Sequence of chain 1.C:
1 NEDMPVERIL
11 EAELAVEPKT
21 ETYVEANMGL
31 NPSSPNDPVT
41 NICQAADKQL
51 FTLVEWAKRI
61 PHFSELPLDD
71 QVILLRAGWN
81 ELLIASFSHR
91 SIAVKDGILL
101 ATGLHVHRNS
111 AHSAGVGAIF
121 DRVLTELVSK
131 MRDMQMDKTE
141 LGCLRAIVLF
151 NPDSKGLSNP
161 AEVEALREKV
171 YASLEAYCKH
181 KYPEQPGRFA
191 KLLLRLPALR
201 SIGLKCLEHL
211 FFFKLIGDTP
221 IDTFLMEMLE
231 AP

Binding-site contacts:
Ligand atom C18 contacts residue CYS206 of chain 1.C at 3.7 Å (hydrophobic).
Ligand atom C11 contacts residue ALA46 of chain 1.C at 3.7 Å (hydrophobic).
Ligand atom C20 contacts residue ILE42 of chain 1.C at 3.9 Å (hydrophobic).
Ligand atom O2 contacts residue ALA45 of chain 1.C at 3.6 Å.
Ligand atom O1 contacts residue PHE87 of chain 1.C at 3.3 Å.
Ligand atom O2 contacts residue ALA101 of chain 1.C at 2.7 Å (h-bond).
Ligand atom C5 contacts residue CYS206 of chain 1.C at 3.8 Å (hydrophobic).
Ligand atom C17 contacts residue HIS209 of chain 1.C at 3.5 Å.
Ligand atom C12 contacts residue LEU83 of chain 1.C at 3.7 Å (hydrophobic).
Ligand atom C20 contacts residue PHE87 of chain 1.C at 3.8 Å (hydrophobic).
Ligand atom C16 contacts residue ILE42 of chain 1.C at 3.8 Å (hydrophobic).
Ligand atom C17 contacts residue CYS206 of chain 1.C at 3.9 Å (hydrophobic).
Ligand atom C19 contacts residue TRP79 of chain 1.C at 3.7 Å (hydrophobic).
Ligand atom C11 contacts residue PHE87 of chain 1.C at 3.9 Å (hydrophobic).
Ligand atom C15 contacts residue GLN49 of chain 1.C at 3.6 Å.
Ligand atom O2 contacts residue ARG90 of chain 1.C at 3.4 Å (salt-bridge).
Ligand atom C17 contacts residue LEU210 of chain 1.C at 4.0 Å (hydrophobic).
Ligand atom C20 contacts residue LEU100 of chain 1.C at 3.3 Å (hydrophobic).
Ligand atom O1 contacts residue GLN49 of chain 1.C at 3.4 Å.
Ligand atom C19 contacts residue LEU210 of chain 1.C at 3.7 Å (hydrophobic).
Ligand atom O2 contacts residue LEU100 of chain 1.C at 3.6 Å.
Ligand atom C3 contacts residue ILE42 of chain 1.C at 3.7 Å (hydrophobic).
Ligand atom C10 contacts residue LEU83 of chain 1.C at 4.0 Å (hydrophobic).
Ligand atom C10 contacts residue ALA46 of chain 1.C at 3.7 Å (hydrophobic).
Ligand atom C8 contacts residue ILE42 of chain 1.C at 3.9 Å (hydrophobic).
Ligand atom O1 contacts residue ALA101 of chain 1.C at 3.7 Å.
Ligand atom C3 contacts residue VAL116 of chain 1.C at 3.8 Å (hydrophobic).
Ligand atom C12 contacts residue PHE87 of chain 1.C at 3.8 Å (hydrophobic).
Ligand atom C18 contacts residue PHE87 of chain 1.C at 3.6 Å (hydrophobic).
Ligand atom C15 contacts residue ARG90 of chain 1.C at 3.3 Å.
Ligand atom C13 contacts residue PHE87 of chain 1.C at 3.5 Å (hydrophobic).
Ligand atom O1 contacts residue ARG90 of chain 1.C at 2.7 Å (salt-bridge).
Ligand atom C2 contacts residue VAL116 of chain 1.C at 3.8 Å (hydrophobic).
Ligand atom C15 contacts residue ALA101 of chain 1.C at 3.8 Å (hydrophobic).
Ligand atom C12 contacts residue ALA46 of chain 1.C at 3.5 Å (hydrophobic).
Ligand atom C20 contacts residue ALA45 of chain 1.C at 4.0 Å (hydrophobic).
Ligand atom C6 contacts residue CYS206 of chain 1.C at 3.9 Å (hydrophobic).
Ligand atom C15 contacts residue PHE87 of chain 1.C at 3.5 Å (hydrophobic).
Ligand atom C14 contacts residue PHE87 of chain 1.C at 3.8 Å (hydrophobic).
Ligand atom C7 contacts residue CYS206 of chain 1.C at 3.8 Å (hydrophobic).

This protein binds this small molecule.
Small molecule (SMILES): CC1=C(/C=C/C(C)=C\C=C\C(C)=C\C(=O)O)C(C)(C)CCC1